This small molecule binds to this protein.
Small molecule (SMILES): CC(=O)N[C@H]1[C@H](O[C@H]2[C@H](O)[C@@H](NC(C)=O)CO[C@@H]2CO)O[C@H](CO)[C@@H](O[C@@H]2O[C@H](CO[C@H]3O[C@H](CO)[C@@H](O)[C@H](O)[C@@H]3O)[C@@H](O)[C@H](O[C@H]3O[C@H](CO)[C@@H](O)[C@H](O)[C@@H]3O)[C@@H]2O)[C@@H]1O

Sequence of chain 1.A:
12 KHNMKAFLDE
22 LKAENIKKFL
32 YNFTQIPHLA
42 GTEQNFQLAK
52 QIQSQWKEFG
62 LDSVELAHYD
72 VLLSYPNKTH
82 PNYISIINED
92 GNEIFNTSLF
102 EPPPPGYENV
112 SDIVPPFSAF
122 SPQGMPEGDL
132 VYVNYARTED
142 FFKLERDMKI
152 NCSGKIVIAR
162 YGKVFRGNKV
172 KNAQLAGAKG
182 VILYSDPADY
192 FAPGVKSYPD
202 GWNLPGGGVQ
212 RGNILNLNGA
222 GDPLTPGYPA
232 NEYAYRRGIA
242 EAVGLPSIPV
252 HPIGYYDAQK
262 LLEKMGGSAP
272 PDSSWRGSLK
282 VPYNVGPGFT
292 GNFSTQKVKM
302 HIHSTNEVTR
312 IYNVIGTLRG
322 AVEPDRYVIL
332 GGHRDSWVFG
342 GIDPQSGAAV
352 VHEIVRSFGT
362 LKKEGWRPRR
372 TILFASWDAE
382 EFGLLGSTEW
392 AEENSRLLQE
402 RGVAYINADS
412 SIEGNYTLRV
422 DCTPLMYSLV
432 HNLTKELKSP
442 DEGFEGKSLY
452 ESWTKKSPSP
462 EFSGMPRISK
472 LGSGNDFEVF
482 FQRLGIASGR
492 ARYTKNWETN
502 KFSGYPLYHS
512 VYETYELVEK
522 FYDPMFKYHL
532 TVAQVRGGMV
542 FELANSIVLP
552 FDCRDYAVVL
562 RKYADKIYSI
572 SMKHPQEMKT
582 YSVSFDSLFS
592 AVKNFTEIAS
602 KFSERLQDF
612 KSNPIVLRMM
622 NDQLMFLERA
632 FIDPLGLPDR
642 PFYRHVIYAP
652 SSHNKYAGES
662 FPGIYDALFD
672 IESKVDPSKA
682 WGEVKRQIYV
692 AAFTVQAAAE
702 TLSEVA

Sequence of chain 2.A:
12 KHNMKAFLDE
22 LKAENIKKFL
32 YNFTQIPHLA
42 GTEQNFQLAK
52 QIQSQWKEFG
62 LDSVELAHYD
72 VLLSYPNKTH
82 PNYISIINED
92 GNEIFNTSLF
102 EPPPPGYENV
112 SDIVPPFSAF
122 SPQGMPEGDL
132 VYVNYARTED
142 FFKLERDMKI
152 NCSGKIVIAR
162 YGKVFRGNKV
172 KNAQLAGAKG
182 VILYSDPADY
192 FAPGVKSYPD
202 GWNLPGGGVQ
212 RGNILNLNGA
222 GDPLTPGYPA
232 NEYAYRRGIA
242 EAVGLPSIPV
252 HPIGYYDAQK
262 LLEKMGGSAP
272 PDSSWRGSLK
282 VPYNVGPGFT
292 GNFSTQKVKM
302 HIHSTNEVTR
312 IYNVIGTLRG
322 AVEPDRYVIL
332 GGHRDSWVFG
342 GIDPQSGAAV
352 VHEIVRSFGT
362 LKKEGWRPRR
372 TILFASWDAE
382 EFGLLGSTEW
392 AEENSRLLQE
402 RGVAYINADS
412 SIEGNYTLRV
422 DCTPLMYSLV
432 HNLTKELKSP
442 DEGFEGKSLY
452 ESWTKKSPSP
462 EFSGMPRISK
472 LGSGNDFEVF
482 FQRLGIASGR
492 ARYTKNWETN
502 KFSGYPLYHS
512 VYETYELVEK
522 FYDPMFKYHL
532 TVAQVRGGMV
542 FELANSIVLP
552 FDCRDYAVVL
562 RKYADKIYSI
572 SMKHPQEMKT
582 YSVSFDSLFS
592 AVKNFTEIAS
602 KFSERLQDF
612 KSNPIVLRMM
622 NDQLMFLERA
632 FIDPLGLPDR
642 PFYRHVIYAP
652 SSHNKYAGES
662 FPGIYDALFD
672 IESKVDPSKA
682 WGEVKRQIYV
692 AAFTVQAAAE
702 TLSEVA

Binding-site contacts:
Ligand atom C7 contacts residue ASN595 of chain 1.A at 3.8 Å.
Ligand atom C8 contacts residue SER591 of chain 1.A at 3.8 Å.
Ligand atom C8 contacts residue TYR234 of chain 2.A at 3.7 Å (hydrophobic).
Ligand atom C5 contacts residue GLU233 of chain 2.A at 3.9 Å.
Ligand atom O5 contacts residue ASN595 of chain 1.A at 2.2 Å (h-bond).
Ligand atom O4 contacts residue ARG311 of chain 2.A at 3.9 Å.
Ligand atom C8 contacts residue SER588 of chain 1.A at 3.5 Å.
Ligand atom O4 contacts residue GLU233 of chain 2.A at 2.6 Å (salt-bridge).
Ligand atom C8 contacts residue ALA592 of chain 1.A at 3.8 Å (hydrophobic).
Ligand atom C1 contacts residue ASN595 of chain 1.A at 1.4 Å.
Ligand atom O3 contacts residue GLU233 of chain 2.A at 3.8 Å.
Ligand atom C1 contacts residue GLN697 of chain 1.A at 3.9 Å.
Ligand atom O2 contacts residue ARG311 of chain 2.A at 3.3 Å (salt-bridge).
Ligand atom C3 contacts residue ASN595 of chain 1.A at 3.7 Å.
Ligand atom O6 contacts residue HIS69 of chain 2.A at 3.0 Å (h-bond).
Ligand atom O2 contacts residue HIS69 of chain 2.A at 2.9 Å (h-bond).
Ligand atom N2 contacts residue GLN697 of chain 1.A at 3.5 Å (h-bond).
Ligand atom C5 contacts residue ASN595 of chain 1.A at 3.6 Å.
Ligand atom C2 contacts residue ARG311 of chain 2.A at 3.7 Å.
Ligand atom N2 contacts residue ASN595 of chain 1.A at 2.9 Å (h-bond).
Ligand atom O3 contacts residue ARG311 of chain 2.A at 3.0 Å (salt-bridge).
Ligand atom C2 contacts residue ASN595 of chain 1.A at 2.4 Å.
Ligand atom O7 contacts residue GLN697 of chain 1.A at 3.3 Å (h-bond).
Ligand atom C2 contacts residue GLU233 of chain 2.A at 3.4 Å.
Ligand atom C3 contacts residue ARG311 of chain 2.A at 3.7 Å.
Ligand atom C2 contacts residue SER591 of chain 1.A at 3.7 Å.
Ligand atom O4 contacts residue LEU67 of chain 2.A at 3.5 Å (h-bond).
Ligand atom C3 contacts residue ARG311 of chain 2.A at 3.8 Å.
Ligand atom C1 contacts residue SER591 of chain 1.A at 3.7 Å.
Ligand atom C2 contacts residue GLN697 of chain 1.A at 3.8 Å.
Ligand atom C4 contacts residue ARG311 of chain 2.A at 3.5 Å.
Ligand atom C7 contacts residue SER591 of chain 1.A at 3.9 Å.
Ligand atom O6 contacts residue LEU67 of chain 2.A at 3.7 Å.
Ligand atom O5 contacts residue HIS69 of chain 2.A at 3.4 Å.
Ligand atom N2 contacts residue SER591 of chain 1.A at 3.0 Å (h-bond).
Ligand atom O2 contacts residue GLU233 of chain 2.A at 2.6 Å (salt-bridge).
Ligand atom C6 contacts residue LEU67 of chain 2.A at 3.8 Å (hydrophobic).
Ligand atom O6 contacts residue GLU233 of chain 2.A at 3.4 Å.
Ligand atom C7 contacts residue GLN697 of chain 1.A at 3.4 Å.
Ligand atom C4 contacts residue GLU233 of chain 2.A at 3.6 Å.